Sequence of chain 1.A:
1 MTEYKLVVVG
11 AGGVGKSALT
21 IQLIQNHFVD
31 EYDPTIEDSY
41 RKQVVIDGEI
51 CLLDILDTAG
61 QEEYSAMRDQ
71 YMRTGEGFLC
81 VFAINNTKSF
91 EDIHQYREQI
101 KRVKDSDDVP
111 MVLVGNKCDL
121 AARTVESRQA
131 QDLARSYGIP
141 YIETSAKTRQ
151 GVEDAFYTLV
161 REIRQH

The small molecule below binds the protein below.
Small molecule (SMILES): Nc1nc2c(ncn2[C@@H]2O[C@H](CO[P](=O)(O)O[P](=O)(O)NP(=O)(O)O)[C@@H](O)[C@H]2O)c(=O)[nH]1

Binding-site contacts:
Ligand atom O2B contacts residue MG1 of chain 1.C at 2.1 Å.
Ligand atom O1A contacts residue ALA18 of chain 1.A at 2.8 Å (h-bond).
Ligand atom N2 contacts residue ASP119 of chain 1.A at 2.9 Å (salt-bridge).
Ligand atom O3G contacts residue GLY60 of chain 1.A at 2.8 Å (h-bond).
Ligand atom O1B contacts residue GLY13 of chain 1.A at 3.5 Å (h-bond).
Ligand atom O3A contacts residue GLY15 of chain 1.A at 3.2 Å (h-bond).
Ligand atom O3G contacts residue LYS16 of chain 1.A at 2.7 Å (salt-bridge).
Ligand atom O2' contacts residue PHE28 of chain 1.A at 3.3 Å.
Ligand atom C5' contacts residue GLY13 of chain 1.A at 3.6 Å.
Ligand atom N1 contacts residue ASP119 of chain 1.A at 2.8 Å (salt-bridge).
Ligand atom C8 contacts residue GLY15 of chain 1.A at 3.6 Å.
Ligand atom O6 contacts residue ALA146 of chain 1.A at 2.9 Å (h-bond).
Ligand atom O2G contacts residue THR35 of chain 1.A at 2.9 Å (h-bond).
Ligand atom O1G contacts residue PRO34 of chain 1.A at 3.5 Å.
Ligand atom O6 contacts residue ASP119 of chain 1.A at 3.5 Å (salt-bridge).
Ligand atom O1A contacts residue GLY15 of chain 1.A at 3.3 Å.
Ligand atom O2B contacts residue SER17 of chain 1.A at 2.9 Å (h-bond).
Ligand atom O1B contacts residue VAL14 of chain 1.A at 3.3 Å (h-bond).
Ligand atom O2' contacts residue ASP30 of chain 1.A at 3.1 Å (salt-bridge).
Ligand atom O3' contacts residue ASP30 of chain 1.A at 2.9 Å (salt-bridge).
Ligand atom O2G contacts residue MG1 of chain 1.C at 2.0 Å.
Ligand atom N3B contacts residue GLY13 of chain 1.A at 3.1 Å (h-bond).
Ligand atom O2B contacts residue LYS16 of chain 1.A at 3.6 Å (salt-bridge).
Ligand atom C3' contacts residue GLU31 of chain 1.A at 3.5 Å.
Ligand atom O1A contacts residue SER17 of chain 1.A at 3.4 Å (h-bond).
Ligand atom O6 contacts residue ASN116 of chain 1.A at 3.3 Å (h-bond).
Ligand atom PB contacts residue MG1 of chain 1.C at 3.2 Å.
Ligand atom N7 contacts residue ASN116 of chain 1.A at 3.1 Å (h-bond).
Ligand atom O2' contacts residue VAL29 of chain 1.A at 2.7 Å (h-bond).
Ligand atom N2 contacts residue LEU120 of chain 1.A at 3.5 Å.
Ligand atom O1B contacts residue GLY15 of chain 1.A at 3.1 Å (h-bond).
Ligand atom C6 contacts residue ASP119 of chain 1.A at 3.6 Å.
Ligand atom O6 contacts residue SER145 of chain 1.A at 3.5 Å.
Ligand atom O3G contacts residue GLY12 of chain 1.A at 3.5 Å.
Ligand atom PG contacts residue MG1 of chain 1.C at 3.2 Å.
Ligand atom O1B contacts residue LYS16 of chain 1.A at 2.8 Å (salt-bridge).
Ligand atom N3B contacts residue MG1 of chain 1.C at 3.4 Å.
Ligand atom O6 contacts residue LYS117 of chain 1.A at 3.3 Å.
Ligand atom O4' contacts residue LYS117 of chain 1.A at 3.2 Å (salt-bridge).
Ligand atom C2' contacts residue VAL29 of chain 1.A at 3.4 Å (hydrophobic).